A small-molecule ligand and the protein it binds are described below.
Small molecule (SMILES): CC(=O)N[C@@H]1[C@@H](O)[C@H](O)[C@@H](CO)O[C@H]1O

Binding-site contacts:
Ligand atom C1 contacts residue ASN61 of chain 1.B at 1.4 Å.
Ligand atom O5 contacts residue ASN61 of chain 1.B at 2.3 Å (h-bond).
Ligand atom C8 contacts residue ASN30 of chain 1.B at 3.7 Å.
Ligand atom C5 contacts residue ASN61 of chain 1.B at 3.6 Å.
Ligand atom C1 contacts residue TYR28 of chain 1.B at 4.1 Å (hydrophobic).
Ligand atom C8 contacts residue ASN61 of chain 1.B at 3.4 Å.
Ligand atom N2 contacts residue ASN61 of chain 1.B at 2.4 Å (h-bond).
Ligand atom C2 contacts residue ASN61 of chain 1.B at 2.5 Å.
Ligand atom C7 contacts residue ASN61 of chain 1.B at 3.1 Å.
Ligand atom C3 contacts residue ASN61 of chain 1.B at 3.9 Å.
Ligand atom O7 contacts residue ASN61 of chain 1.B at 4.0 Å.
Ligand atom C4 contacts residue ASN61 of chain 1.B at 4.2 Å.

Sequence of chain 1.B:
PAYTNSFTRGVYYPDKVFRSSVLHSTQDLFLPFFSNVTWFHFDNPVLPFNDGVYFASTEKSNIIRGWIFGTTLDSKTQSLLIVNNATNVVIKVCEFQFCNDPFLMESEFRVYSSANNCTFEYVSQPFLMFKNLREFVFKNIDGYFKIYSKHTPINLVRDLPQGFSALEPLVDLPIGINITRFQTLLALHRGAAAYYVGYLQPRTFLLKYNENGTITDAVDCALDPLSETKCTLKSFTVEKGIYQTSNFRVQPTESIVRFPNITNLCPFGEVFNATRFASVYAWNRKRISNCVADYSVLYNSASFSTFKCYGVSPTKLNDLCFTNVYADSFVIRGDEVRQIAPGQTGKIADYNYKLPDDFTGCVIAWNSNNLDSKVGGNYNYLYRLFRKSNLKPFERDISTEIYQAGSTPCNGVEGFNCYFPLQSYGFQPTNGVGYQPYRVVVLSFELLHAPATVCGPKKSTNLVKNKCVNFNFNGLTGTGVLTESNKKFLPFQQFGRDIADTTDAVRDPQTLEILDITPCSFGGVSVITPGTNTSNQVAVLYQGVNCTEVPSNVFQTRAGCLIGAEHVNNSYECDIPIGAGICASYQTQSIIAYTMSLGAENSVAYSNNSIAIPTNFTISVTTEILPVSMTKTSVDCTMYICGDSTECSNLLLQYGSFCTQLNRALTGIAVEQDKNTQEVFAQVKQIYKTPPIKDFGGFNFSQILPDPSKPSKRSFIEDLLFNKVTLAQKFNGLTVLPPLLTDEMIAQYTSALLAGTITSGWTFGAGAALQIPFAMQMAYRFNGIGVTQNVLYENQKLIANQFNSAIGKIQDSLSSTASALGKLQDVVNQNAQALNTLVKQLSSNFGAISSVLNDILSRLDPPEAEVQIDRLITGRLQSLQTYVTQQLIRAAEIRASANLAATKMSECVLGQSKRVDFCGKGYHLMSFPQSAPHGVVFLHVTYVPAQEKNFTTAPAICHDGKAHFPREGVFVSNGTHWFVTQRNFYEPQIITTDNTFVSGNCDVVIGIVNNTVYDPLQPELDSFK